Sequence of chain 1.C:
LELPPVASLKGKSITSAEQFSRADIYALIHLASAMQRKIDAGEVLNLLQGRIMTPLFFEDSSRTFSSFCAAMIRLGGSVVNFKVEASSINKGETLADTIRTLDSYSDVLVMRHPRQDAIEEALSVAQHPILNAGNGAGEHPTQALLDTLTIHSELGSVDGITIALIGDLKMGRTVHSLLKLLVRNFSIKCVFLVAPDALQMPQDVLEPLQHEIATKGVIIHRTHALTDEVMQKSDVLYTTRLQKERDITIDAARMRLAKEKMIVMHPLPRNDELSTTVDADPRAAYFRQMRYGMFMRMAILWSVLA

This small molecule binds to this protein.
Small molecule (SMILES): N[C@@H](CC(=O)O)C(=O)O

Sequence of chain 1.B:
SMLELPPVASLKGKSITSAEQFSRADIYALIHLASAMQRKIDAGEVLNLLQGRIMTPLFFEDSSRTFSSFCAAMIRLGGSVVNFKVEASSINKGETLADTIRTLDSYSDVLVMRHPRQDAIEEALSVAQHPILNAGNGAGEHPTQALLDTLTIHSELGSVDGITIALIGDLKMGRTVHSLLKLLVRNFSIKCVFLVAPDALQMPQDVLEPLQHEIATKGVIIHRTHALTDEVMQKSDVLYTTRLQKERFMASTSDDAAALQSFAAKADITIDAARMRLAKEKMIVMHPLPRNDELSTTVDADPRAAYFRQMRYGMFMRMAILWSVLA

Binding-site contacts:
Ligand atom CB contacts residue PRO291 of chain 1.B at 4.1 Å (hydrophobic).
Ligand atom OXT contacts residue HIS145 of chain 1.B at 4.3 Å.
Ligand atom CG contacts residue ARG246 of chain 1.B at 3.6 Å.
Ligand atom CA contacts residue HIS145 of chain 1.B at 4.5 Å.
Ligand atom C contacts residue HIS145 of chain 1.B at 3.9 Å.
Ligand atom CA contacts residue PO41 of chain 1.J at 3.7 Å.
Ligand atom N contacts residue PO41 of chain 1.J at 2.4 Å (h-bond).
Ligand atom CG contacts residue LYS96 of chain 1.C at 4.1 Å.
Ligand atom C contacts residue ARG178 of chain 1.B at 3.7 Å.
Ligand atom CA contacts residue LEU292 of chain 1.B at 3.3 Å (hydrophobic).
Ligand atom OXT contacts residue ARG117 of chain 1.B at 3.1 Å (salt-bridge).
Ligand atom CG contacts residue PRO293 of chain 1.B at 4.0 Å (hydrophobic).
Ligand atom CG contacts residue LEU292 of chain 1.B at 3.5 Å (hydrophobic).
Ligand atom OD2 contacts residue LYS96 of chain 1.C at 2.9 Å (salt-bridge).
Ligand atom OXT contacts residue ARG178 of chain 1.B at 3.0 Å (salt-bridge).
Ligand atom O contacts residue THR179 of chain 1.B at 3.6 Å.
Ligand atom O contacts residue ARG178 of chain 1.B at 3.0 Å (salt-bridge).
Ligand atom OD1 contacts residue ARG246 of chain 1.B at 3.1 Å (salt-bridge).
Ligand atom C contacts residue PO41 of chain 1.J at 4.2 Å.
Ligand atom OD1 contacts residue LEU292 of chain 1.B at 4.0 Å.
Ligand atom CB contacts residue LEU292 of chain 1.B at 3.1 Å (hydrophobic).
Ligand atom OD2 contacts residue GLN248 of chain 1.B at 4.0 Å.
Ligand atom N contacts residue LEU292 of chain 1.B at 2.7 Å (h-bond).
Ligand atom OD2 contacts residue PRO293 of chain 1.B at 3.9 Å.
Ligand atom OD2 contacts residue ARG246 of chain 1.B at 3.0 Å (salt-bridge).
Ligand atom OD2 contacts residue PO41 of chain 1.J at 4.2 Å.
Ligand atom OD1 contacts residue PRO293 of chain 1.B at 4.2 Å.
Ligand atom OD2 contacts residue LEU292 of chain 1.B at 4.1 Å.
Ligand atom CB contacts residue THR179 of chain 1.B at 4.0 Å.
Ligand atom C contacts residue ARG117 of chain 1.B at 4.0 Å.
Ligand atom CG contacts residue GLN248 of chain 1.B at 3.7 Å.
Ligand atom N contacts residue LYS96 of chain 1.C at 3.9 Å.
Ligand atom C contacts residue THR179 of chain 1.B at 4.2 Å.
Ligand atom O contacts residue HIS145 of chain 1.B at 3.8 Å.
Ligand atom N contacts residue PRO293 of chain 1.B at 3.6 Å.
Ligand atom OXT contacts residue PO41 of chain 1.J at 3.5 Å (h-bond).
Ligand atom OD1 contacts residue GLN248 of chain 1.B at 2.9 Å (h-bond).
Ligand atom C contacts residue LYS96 of chain 1.C at 4.1 Å.
Ligand atom OXT contacts residue LYS96 of chain 1.C at 3.3 Å (salt-bridge).
Ligand atom CA contacts residue THR179 of chain 1.B at 4.1 Å.